Sequence of chain 1.K:
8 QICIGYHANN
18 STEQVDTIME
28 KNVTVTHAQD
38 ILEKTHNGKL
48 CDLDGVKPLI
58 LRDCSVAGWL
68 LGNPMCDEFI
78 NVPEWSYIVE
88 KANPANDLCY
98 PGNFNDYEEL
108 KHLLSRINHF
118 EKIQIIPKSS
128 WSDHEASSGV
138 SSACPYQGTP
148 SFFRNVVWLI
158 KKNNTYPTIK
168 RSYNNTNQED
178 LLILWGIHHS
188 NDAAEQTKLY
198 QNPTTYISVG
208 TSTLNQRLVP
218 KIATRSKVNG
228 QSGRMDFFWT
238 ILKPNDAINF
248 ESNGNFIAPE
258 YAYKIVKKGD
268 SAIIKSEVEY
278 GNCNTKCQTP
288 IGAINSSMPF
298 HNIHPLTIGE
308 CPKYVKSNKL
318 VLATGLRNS

Binding-site contacts:
Ligand atom O7 contacts residue LYS28 of chain 1.K at 3.5 Å.
Ligand atom N2 contacts residue ASN29 of chain 1.K at 2.8 Å (h-bond).
Ligand atom O5 contacts residue ASN29 of chain 1.K at 2.3 Å (h-bond).
Ligand atom O7 contacts residue ASN29 of chain 1.K at 2.5 Å (h-bond).
Ligand atom C8 contacts residue ASN29 of chain 1.K at 4.3 Å.
Ligand atom C5 contacts residue ASN29 of chain 1.K at 3.6 Å.
Ligand atom C8 contacts residue LYS28 of chain 1.K at 3.4 Å.
Ligand atom O5 contacts residue GLN21 of chain 1.K at 3.9 Å.
Ligand atom C2 contacts residue ASN29 of chain 1.K at 2.2 Å.
Ligand atom C4 contacts residue ASN29 of chain 1.K at 4.0 Å.
Ligand atom C7 contacts residue ASN29 of chain 1.K at 2.9 Å.
Ligand atom C7 contacts residue LYS28 of chain 1.K at 3.9 Å.
Ligand atom O6 contacts residue GLN21 of chain 1.K at 4.5 Å.
Ligand atom C1 contacts residue GLN21 of chain 1.K at 4.4 Å.
Ligand atom C3 contacts residue ASN29 of chain 1.K at 3.6 Å.
Ligand atom C1 contacts residue ASN29 of chain 1.K at 1.6 Å.

A small-molecule ligand and the protein it binds are described below.
Small molecule (SMILES): CC(=O)N[C@@H]1[C@@H](O)[C@H](O)[C@@H](CO)O[C@H]1O